Binding-site contacts:
Ligand atom N18 contacts residue VAL51 of chain 2.A at 3.9 Å.
Ligand atom C02 contacts residue ASN47 of chain 2.A at 4.1 Å.
Ligand atom C17 contacts residue GLU19 of chain 2.A at 3.7 Å.
Ligand atom C11 contacts residue GLU44 of chain 2.A at 3.7 Å.
Ligand atom C09 contacts residue GLU44 of chain 2.A at 3.9 Å.
Ligand atom C11 contacts residue CYS43 of chain 2.A at 4.1 Å (hydrophobic).
Ligand atom C10 contacts residue GLU44 of chain 2.A at 3.8 Å.
Ligand atom S01 contacts residue ASN47 of chain 2.A at 3.8 Å.
Ligand atom C05 contacts residue ASN47 of chain 2.A at 3.8 Å.
Ligand atom N19 contacts residue LEU48 of chain 2.A at 3.4 Å.
Ligand atom N18 contacts residue GLU19 of chain 2.A at 2.8 Å (salt-bridge).
Ligand atom C07 contacts residue GLU44 of chain 2.A at 3.7 Å.
Ligand atom C11 contacts residue ASN47 of chain 2.A at 4.1 Å.
Ligand atom N12 contacts residue GLU44 of chain 2.A at 3.3 Å (salt-bridge).
Ligand atom C04 contacts residue ASN47 of chain 2.A at 4.1 Å.
Ligand atom C03 contacts residue GLU44 of chain 2.A at 4.2 Å.
Ligand atom C08 contacts residue GLU44 of chain 2.A at 3.8 Å.
Ligand atom C17 contacts residue LEU48 of chain 2.A at 4.3 Å (hydrophobic).
Ligand atom N19 contacts residue GLU19 of chain 2.A at 2.9 Å (salt-bridge).
Ligand atom C13 contacts residue GLU44 of chain 2.A at 4.4 Å.
Ligand atom C10 contacts residue CYS43 of chain 2.A at 3.8 Å (hydrophobic).
Ligand atom C03 contacts residue ASN47 of chain 2.A at 4.3 Å.
Ligand atom C06 contacts residue GLU44 of chain 2.A at 4.0 Å.
Ligand atom C04 contacts residue GLU44 of chain 2.A at 4.4 Å.

This small molecule binds to this protein.
Small molecule (SMILES): [H]/N=C(/N)c1cc(-c2ccccc2NC(=O)C=C)cs1

Sequence of chain 2.A:
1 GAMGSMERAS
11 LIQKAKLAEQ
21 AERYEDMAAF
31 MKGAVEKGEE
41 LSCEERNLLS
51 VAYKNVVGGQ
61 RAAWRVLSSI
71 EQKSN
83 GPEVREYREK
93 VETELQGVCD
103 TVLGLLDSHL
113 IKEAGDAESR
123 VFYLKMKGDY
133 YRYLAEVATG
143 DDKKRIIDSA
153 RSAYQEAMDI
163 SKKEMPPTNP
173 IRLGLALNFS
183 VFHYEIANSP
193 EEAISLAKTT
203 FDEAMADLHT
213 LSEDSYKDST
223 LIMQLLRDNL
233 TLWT